Binding-site contacts:
Ligand atom O7 contacts residue ASN107 of chain 1.F at 3.9 Å.
Ligand atom C3 contacts residue ASN107 of chain 1.F at 3.8 Å.
Ligand atom C7 contacts residue ASN107 of chain 1.F at 3.6 Å.
Ligand atom O6 contacts residue ASN107 of chain 1.F at 4.3 Å.
Ligand atom C5 contacts residue ASN107 of chain 1.F at 3.7 Å.
Ligand atom N2 contacts residue ASN107 of chain 1.F at 2.9 Å (h-bond).
Ligand atom C6 contacts residue ASN107 of chain 1.F at 4.3 Å.
Ligand atom O5 contacts residue ASN107 of chain 1.F at 2.4 Å (h-bond).
Ligand atom C4 contacts residue ASN107 of chain 1.F at 4.2 Å.
Ligand atom C2 contacts residue ASN107 of chain 1.F at 2.4 Å.
Ligand atom C1 contacts residue ASN107 of chain 1.F at 1.4 Å.

Sequence of chain 1.F:
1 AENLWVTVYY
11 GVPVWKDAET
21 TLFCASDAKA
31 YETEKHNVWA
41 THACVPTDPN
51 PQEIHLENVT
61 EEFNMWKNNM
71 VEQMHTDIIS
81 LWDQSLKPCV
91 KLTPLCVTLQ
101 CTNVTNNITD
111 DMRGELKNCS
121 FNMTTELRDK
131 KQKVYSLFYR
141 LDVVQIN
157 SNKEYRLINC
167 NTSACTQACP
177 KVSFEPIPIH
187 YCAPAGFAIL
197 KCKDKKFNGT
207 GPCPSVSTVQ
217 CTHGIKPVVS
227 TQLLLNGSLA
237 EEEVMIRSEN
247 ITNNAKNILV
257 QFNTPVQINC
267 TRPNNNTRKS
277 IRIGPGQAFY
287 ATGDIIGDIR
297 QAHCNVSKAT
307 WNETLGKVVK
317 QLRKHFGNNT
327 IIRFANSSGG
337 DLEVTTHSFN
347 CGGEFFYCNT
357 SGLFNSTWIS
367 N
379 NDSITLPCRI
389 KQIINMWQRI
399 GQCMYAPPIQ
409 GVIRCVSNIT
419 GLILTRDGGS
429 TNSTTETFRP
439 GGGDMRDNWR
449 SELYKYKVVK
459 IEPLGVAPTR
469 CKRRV

A protein and the small-molecule ligand that binds it are described below.
Small molecule (SMILES): CC(=O)N[C@@H]1[C@@H](O)[C@H](O)[C@@H](CO)O[C@H]1O